This small molecule binds to this protein.
Small molecule (SMILES): Nc1nc2c(ncn2[C@H]2C[C@H](O)[C@@H](CO[P](=O)(O)O[P](=O)(O)OP(=O)(O)O)O2)c(=O)[nH]1

Binding-site contacts:
Ligand atom O1G contacts residue CA1 of chain 1.F at 2.4 Å.
Ligand atom C4' contacts residue PHE272 of chain 1.A at 3.4 Å (hydrophobic).
Ligand atom O3G contacts residue SER188 of chain 1.A at 3.6 Å.
Ligand atom O3G contacts residue GLY189 of chain 1.A at 2.8 Å (h-bond).
Ligand atom PA contacts residue CA1 of chain 1.E at 3.7 Å.
Ligand atom N3 contacts residue TYR271 of chain 1.A at 3.4 Å.
Ligand atom C5' contacts residue ASP192 of chain 1.A at 3.6 Å.
Ligand atom N2 contacts residue ASN279 of chain 1.A at 3.5 Å.
Ligand atom N7 contacts residue ASP276 of chain 1.A at 3.3 Å.
Ligand atom O3' contacts residue ARG183 of chain 1.A at 3.5 Å (salt-bridge).
Ligand atom C1' contacts residue TYR271 of chain 1.A at 3.4 Å (hydrophobic).
Ligand atom O1A contacts residue ASP192 of chain 1.A at 3.1 Å (salt-bridge).
Ligand atom O3' contacts residue THR273 of chain 1.A at 3.5 Å (h-bond).
Ligand atom O1G contacts residue GLY189 of chain 1.A at 3.3 Å (h-bond).
Ligand atom O1B contacts residue ASP192 of chain 1.A at 3.2 Å (salt-bridge).
Ligand atom O1B contacts residue GLY179 of chain 1.A at 3.2 Å.
Ligand atom C8 contacts residue ASP276 of chain 1.A at 3.6 Å.
Ligand atom O2G contacts residue GLY189 of chain 1.A at 3.6 Å.
Ligand atom C2' contacts residue TYR271 of chain 1.A at 3.2 Å (hydrophobic).
Ligand atom O1A contacts residue CA1 of chain 1.E at 2.5 Å.
Ligand atom C5 contacts residue ASP276 of chain 1.A at 3.4 Å.
Ligand atom O3' contacts residue PHE272 of chain 1.A at 3.7 Å.
Ligand atom PA contacts residue CA1 of chain 1.F at 3.6 Å.
Ligand atom O1A contacts residue CA1 of chain 1.F at 2.5 Å.
Ligand atom O3' contacts residue GLY274 of chain 1.A at 3.3 Å.
Ligand atom C2' contacts residue GLY274 of chain 1.A at 3.4 Å.
Ligand atom O1B contacts residue SER180 of chain 1.A at 2.8 Å (h-bond).
Ligand atom O3A contacts residue CA1 of chain 1.F at 3.7 Å.
Ligand atom PG contacts residue GLY189 of chain 1.A at 3.4 Å.
Ligand atom C2' contacts residue ASN279 of chain 1.A at 3.4 Å.
Ligand atom O2B contacts residue ARG183 of chain 1.A at 2.8 Å (salt-bridge).
Ligand atom N2 contacts residue ARG283 of chain 1.A at 3.3 Å.
Ligand atom PB contacts residue CA1 of chain 1.F at 3.4 Å.
Ligand atom O1A contacts residue ASP190 of chain 1.A at 3.0 Å (salt-bridge).
Ligand atom O2B contacts residue SER180 of chain 1.A at 3.7 Å.
Ligand atom O1G contacts residue ASP190 of chain 1.A at 3.3 Å (salt-bridge).
Ligand atom O1B contacts residue CA1 of chain 1.F at 2.3 Å.
Ligand atom PG contacts residue CA1 of chain 1.F at 3.6 Å.
Ligand atom N3 contacts residue ASN279 of chain 1.A at 3.1 Å (h-bond).
Ligand atom O3G contacts residue SER180 of chain 1.A at 2.7 Å (h-bond).

Sequence of chain 1.A:
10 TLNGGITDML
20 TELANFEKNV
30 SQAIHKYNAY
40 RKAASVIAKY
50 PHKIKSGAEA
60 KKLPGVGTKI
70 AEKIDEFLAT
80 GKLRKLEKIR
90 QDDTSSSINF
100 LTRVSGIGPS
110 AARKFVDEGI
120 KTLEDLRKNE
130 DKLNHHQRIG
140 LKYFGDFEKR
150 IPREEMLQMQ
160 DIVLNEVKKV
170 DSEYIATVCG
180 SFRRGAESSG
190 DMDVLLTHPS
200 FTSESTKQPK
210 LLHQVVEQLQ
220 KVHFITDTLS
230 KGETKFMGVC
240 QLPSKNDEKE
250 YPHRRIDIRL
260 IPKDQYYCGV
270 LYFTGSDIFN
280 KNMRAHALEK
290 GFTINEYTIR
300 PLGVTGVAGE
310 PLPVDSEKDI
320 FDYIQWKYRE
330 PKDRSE